Binding-site contacts:
Ligand atom C3 contacts residue SER68 of chain 1.B at 3.5 Å.
Ligand atom O3 contacts residue ARG209 of chain 1.E at 4.3 Å.
Ligand atom C4 contacts residue ARG209 of chain 1.E at 3.0 Å.
Ligand atom C5 contacts residue SER68 of chain 1.B at 4.2 Å.
Ligand atom C4 contacts residue SER70 of chain 1.B at 4.4 Å.
Ligand atom C6 contacts residue MAN1 of chain 1.L at 4.1 Å.
Ligand atom C5 contacts residue ARG209 of chain 1.E at 3.4 Å.
Ligand atom O3 contacts residue SER68 of chain 1.B at 3.3 Å (h-bond).
Ligand atom C4 contacts residue MAN1 of chain 1.L at 3.4 Å.
Ligand atom O4 contacts residue SER68 of chain 1.B at 1.8 Å (h-bond).
Ligand atom C3 contacts residue ARG209 of chain 1.E at 4.3 Å.
Ligand atom O6 contacts residue ARG209 of chain 1.E at 3.1 Å (salt-bridge).
Ligand atom O3 contacts residue ASP69 of chain 1.B at 3.8 Å.
Ligand atom C3 contacts residue MAN1 of chain 1.L at 2.8 Å.
Ligand atom O4 contacts residue SER70 of chain 1.B at 4.0 Å.
Ligand atom O5 contacts residue MAN1 of chain 1.L at 2.6 Å (h-bond).
Ligand atom O6 contacts residue THR210 of chain 1.E at 4.0 Å.
Ligand atom O5 contacts residue ARG209 of chain 1.E at 4.4 Å.
Ligand atom O4 contacts residue MAN1 of chain 1.L at 4.0 Å.
Ligand atom O4 contacts residue ARG209 of chain 1.E at 2.8 Å.
Ligand atom O3 contacts residue MAN1 of chain 1.L at 4.1 Å.
Ligand atom C6 contacts residue ARG209 of chain 1.E at 2.4 Å.
Ligand atom C3 contacts residue SER70 of chain 1.B at 3.6 Å.
Ligand atom C6 contacts residue THR210 of chain 1.E at 4.3 Å.
Ligand atom O6 contacts residue MAN3 of chain 1.H at 4.0 Å.
Ligand atom O2 contacts residue MAN1 of chain 1.L at 3.4 Å (h-bond).
Ligand atom C5 contacts residue MAN1 of chain 1.L at 2.7 Å.
Ligand atom O4 contacts residue ASP69 of chain 1.B at 3.6 Å.
Ligand atom C4 contacts residue SER68 of chain 1.B at 3.1 Å.
Ligand atom C2 contacts residue MAN1 of chain 1.L at 2.6 Å.
Ligand atom O6 contacts residue MAN1 of chain 1.L at 4.4 Å.
Ligand atom O3 contacts residue SER70 of chain 1.B at 2.5 Å.
Ligand atom C1 contacts residue MAN1 of chain 1.L at 2.1 Å.

Sequence of chain 1.E:
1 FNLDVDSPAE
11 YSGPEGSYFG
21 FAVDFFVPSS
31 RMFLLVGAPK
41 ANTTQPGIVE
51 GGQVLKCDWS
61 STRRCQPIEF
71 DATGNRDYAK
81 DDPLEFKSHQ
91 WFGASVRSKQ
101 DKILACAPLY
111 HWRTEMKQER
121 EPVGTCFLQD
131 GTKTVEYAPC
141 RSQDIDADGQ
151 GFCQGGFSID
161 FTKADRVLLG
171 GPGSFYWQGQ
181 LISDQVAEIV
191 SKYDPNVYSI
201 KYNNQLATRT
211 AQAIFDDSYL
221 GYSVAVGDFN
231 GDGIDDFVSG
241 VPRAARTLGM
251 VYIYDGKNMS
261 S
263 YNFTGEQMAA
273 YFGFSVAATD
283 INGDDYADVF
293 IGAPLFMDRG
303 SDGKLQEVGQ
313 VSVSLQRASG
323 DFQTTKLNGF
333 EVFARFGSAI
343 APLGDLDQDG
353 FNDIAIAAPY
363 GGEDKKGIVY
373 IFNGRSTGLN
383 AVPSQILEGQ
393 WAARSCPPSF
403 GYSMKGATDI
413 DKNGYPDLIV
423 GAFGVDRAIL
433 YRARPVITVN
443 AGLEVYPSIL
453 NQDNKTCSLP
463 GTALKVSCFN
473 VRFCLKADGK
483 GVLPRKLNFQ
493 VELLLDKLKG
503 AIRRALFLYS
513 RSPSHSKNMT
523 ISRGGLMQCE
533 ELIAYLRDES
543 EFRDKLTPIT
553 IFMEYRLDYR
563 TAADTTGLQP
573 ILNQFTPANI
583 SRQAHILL

This small molecule binds to this protein.
Small molecule (SMILES): OC[C@H]1O[C@H](O[C@@H]2CO[C@H](CO)[C@@H](O)[C@@H]2O)[C@@H](O)[C@@H](O)[C@@H]1O

Sequence of chain 1.B:
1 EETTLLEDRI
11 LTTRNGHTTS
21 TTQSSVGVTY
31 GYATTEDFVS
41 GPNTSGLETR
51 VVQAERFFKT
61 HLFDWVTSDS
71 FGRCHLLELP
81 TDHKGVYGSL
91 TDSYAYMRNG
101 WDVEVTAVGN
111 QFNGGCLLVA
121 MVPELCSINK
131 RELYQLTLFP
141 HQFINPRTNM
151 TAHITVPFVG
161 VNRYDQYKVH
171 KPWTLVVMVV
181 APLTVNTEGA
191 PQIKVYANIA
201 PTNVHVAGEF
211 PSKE